Sequence of chain 1.B:
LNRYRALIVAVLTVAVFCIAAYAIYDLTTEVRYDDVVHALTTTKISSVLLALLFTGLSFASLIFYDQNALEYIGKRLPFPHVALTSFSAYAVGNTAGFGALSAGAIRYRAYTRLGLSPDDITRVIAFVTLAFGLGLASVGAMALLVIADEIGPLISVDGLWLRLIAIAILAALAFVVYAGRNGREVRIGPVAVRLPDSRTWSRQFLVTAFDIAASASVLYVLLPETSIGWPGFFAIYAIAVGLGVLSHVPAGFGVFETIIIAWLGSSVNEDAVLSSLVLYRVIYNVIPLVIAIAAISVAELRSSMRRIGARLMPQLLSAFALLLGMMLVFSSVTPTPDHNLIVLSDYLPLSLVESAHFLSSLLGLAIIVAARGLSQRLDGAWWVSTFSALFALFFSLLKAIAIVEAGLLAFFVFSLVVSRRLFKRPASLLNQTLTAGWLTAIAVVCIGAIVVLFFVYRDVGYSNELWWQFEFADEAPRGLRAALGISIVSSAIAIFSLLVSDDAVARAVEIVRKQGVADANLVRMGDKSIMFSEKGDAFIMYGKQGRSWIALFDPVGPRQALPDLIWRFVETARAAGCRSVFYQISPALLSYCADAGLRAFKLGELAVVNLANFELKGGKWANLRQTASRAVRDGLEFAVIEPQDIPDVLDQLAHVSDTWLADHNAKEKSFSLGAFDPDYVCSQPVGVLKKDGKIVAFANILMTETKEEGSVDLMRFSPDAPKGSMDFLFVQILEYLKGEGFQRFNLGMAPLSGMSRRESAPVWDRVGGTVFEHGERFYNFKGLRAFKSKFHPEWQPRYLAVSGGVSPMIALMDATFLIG

Binding-site contacts:
Ligand atom C6C contacts residue LHG1 of chain 1.M at 3.2 Å.
Ligand atom C14 contacts residue TYR243 of chain 1.B at 3.6 Å (hydrophobic).
Ligand atom C5B contacts residue ASP181 of chain 1.A at 3.5 Å.
Ligand atom C79 contacts residue TRP253 of chain 1.B at 3.6 Å (hydrophobic).
Ligand atom C75 contacts residue PHE77 of chain 1.B at 3.7 Å (hydrophobic).
Ligand atom C81 contacts residue MET165 of chain 1.A at 3.5 Å (hydrophobic).
Ligand atom C16 contacts residue ARG186 of chain 1.A at 3.4 Å.
Ligand atom C24 contacts residue GLU248 of chain 1.B at 3.2 Å.
Ligand atom C01 contacts residue LEU168 of chain 1.A at 3.6 Å (hydrophobic).
Ligand atom C75 contacts residue SER240 of chain 1.B at 3.4 Å.
Ligand atom C6B contacts residue ASP181 of chain 1.A at 3.2 Å.
Ligand atom O41 contacts residue TRP184 of chain 1.A at 3.2 Å.
Ligand atom O72 contacts residue VAL169 of chain 1.A at 3.4 Å.
Ligand atom C04 contacts residue TRP253 of chain 1.B at 3.3 Å (hydrophobic).
Ligand atom C76 contacts residue LHG1 of chain 1.M at 3.6 Å.
Ligand atom O2 contacts residue ASP181 of chain 1.A at 3.1 Å (salt-bridge).
Ligand atom C07 contacts residue TRP253 of chain 1.B at 3.5 Å (hydrophobic).
Ligand atom C05 contacts residue LEU168 of chain 1.A at 3.6 Å (hydrophobic).
Ligand atom C10 contacts residue PHE77 of chain 1.B at 3.2 Å (hydrophobic).
Ligand atom C09 contacts residue PHE77 of chain 1.B at 3.4 Å (hydrophobic).
Ligand atom C1C contacts residue LHG1 of chain 1.M at 3.5 Å.
Ligand atom C10 contacts residue SER240 of chain 1.B at 3.6 Å.
Ligand atom CG1 contacts residue GLU248 of chain 1.B at 3.3 Å.
Ligand atom C22 contacts residue GLU248 of chain 1.B at 3.2 Å.
Ligand atom O5C contacts residue LHG1 of chain 1.M at 3.5 Å (h-bond).
Ligand atom C03 contacts residue SER240 of chain 1.B at 3.0 Å.
Ligand atom C79 contacts residue ALA236 of chain 1.B at 3.7 Å (hydrophobic).
Ligand atom C6B contacts residue ASP172 of chain 1.A at 3.3 Å.
Ligand atom O3C contacts residue ASP181 of chain 1.A at 2.3 Å (salt-bridge).
Ligand atom C03 contacts residue TRP253 of chain 1.B at 3.6 Å (hydrophobic).
Ligand atom O80 contacts residue ALA236 of chain 1.B at 3.2 Å.
Ligand atom O6C contacts residue LHG1 of chain 1.M at 2.3 Å (h-bond).
Ligand atom C05 contacts residue VAL169 of chain 1.A at 3.4 Å (hydrophobic).
Ligand atom O2C contacts residue ASP181 of chain 1.A at 3.0 Å (salt-bridge).
Ligand atom C15 contacts residue VAL169 of chain 1.A at 3.6 Å (hydrophobic).
Ligand atom C74 contacts residue SER240 of chain 1.B at 3.1 Å.
Ligand atom C81 contacts residue PGT1 of chain 1.G at 3.6 Å.
Ligand atom C16 contacts residue ASP172 of chain 1.A at 3.3 Å.
Ligand atom C12 contacts residue ARG186 of chain 1.A at 3.5 Å.
Ligand atom O1C contacts residue LHG1 of chain 1.M at 3.6 Å.

A protein and the small-molecule ligand that binds it are described below.
Small molecule (SMILES): C[C@@H]1CC[C@@]2(OC1)O[C@H]1C[C@@H]3[C@H]4CC=C5C[C@@H](OCCC(CO[C@@H]6O[C@@H](CO)[C@H](O[C@@H]7O[C@H](CO)[C@@H](O)[C@H](O)[C@H]7O)[C@H](O)[C@@H]6O)CO[C@@H]6O[C@H](CO)[C@@H](O[C@@H]7O[C@H](CO)[C@@H](O)[C@H](O)[C@@H]7O)[C@H](O)[C@H]6O)CC[C@]5(C)[C@H]4CC[C@]3(C)[C@H]1[C@H]2C

Sequence of chain 1.A:
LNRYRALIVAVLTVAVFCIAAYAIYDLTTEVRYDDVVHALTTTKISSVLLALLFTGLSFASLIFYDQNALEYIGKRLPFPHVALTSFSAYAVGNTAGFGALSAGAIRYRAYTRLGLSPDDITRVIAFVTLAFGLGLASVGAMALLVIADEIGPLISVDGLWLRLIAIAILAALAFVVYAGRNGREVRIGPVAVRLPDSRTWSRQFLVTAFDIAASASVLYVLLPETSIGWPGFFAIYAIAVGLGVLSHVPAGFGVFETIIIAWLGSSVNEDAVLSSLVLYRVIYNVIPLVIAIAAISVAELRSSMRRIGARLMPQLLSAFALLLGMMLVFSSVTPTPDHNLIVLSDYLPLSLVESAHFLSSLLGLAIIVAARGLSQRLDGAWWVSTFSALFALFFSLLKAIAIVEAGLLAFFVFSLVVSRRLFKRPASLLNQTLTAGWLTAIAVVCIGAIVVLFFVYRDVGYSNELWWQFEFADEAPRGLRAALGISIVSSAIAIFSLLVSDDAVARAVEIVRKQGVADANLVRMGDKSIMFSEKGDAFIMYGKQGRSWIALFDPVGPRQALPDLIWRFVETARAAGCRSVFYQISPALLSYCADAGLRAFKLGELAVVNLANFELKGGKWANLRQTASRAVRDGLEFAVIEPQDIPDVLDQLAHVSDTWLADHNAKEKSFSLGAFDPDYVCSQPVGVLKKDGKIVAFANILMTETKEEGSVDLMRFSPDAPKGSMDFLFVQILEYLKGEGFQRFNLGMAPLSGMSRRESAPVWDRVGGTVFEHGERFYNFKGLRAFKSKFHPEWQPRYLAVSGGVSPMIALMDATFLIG